Sequence of chain 1.A:
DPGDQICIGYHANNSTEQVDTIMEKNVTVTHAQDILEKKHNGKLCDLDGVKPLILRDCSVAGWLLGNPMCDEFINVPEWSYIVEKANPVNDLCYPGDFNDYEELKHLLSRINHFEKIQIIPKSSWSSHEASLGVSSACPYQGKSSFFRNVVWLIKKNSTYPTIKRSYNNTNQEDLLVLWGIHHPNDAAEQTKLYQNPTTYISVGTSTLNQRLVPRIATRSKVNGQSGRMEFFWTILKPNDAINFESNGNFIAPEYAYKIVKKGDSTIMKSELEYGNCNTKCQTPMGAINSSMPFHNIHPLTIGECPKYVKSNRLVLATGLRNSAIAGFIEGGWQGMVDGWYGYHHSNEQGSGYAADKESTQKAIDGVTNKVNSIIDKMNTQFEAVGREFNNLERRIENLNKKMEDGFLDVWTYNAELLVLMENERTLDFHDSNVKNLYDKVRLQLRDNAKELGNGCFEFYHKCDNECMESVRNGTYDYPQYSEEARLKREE

A protein and the small-molecule ligand that binds it are described below.
Small molecule (SMILES): CC(=O)N[C@@H]1[C@@H](O)[C@H](O)[C@@H](CO)O[C@H]1O

Sequence of chain 2.A:
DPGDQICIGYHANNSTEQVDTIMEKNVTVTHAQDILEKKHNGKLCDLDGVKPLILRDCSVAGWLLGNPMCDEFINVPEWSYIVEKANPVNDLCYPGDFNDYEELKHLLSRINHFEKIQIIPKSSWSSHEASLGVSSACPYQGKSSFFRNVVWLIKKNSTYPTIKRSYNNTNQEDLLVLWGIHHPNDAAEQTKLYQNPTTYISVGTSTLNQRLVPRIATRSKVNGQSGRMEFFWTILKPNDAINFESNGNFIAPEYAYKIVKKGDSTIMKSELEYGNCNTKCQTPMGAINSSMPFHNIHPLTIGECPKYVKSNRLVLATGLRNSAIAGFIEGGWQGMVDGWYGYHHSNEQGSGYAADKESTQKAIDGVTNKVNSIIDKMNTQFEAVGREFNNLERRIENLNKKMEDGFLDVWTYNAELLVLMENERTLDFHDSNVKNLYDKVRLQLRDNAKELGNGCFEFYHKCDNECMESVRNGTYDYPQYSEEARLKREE

Binding-site contacts:
Ligand atom C8 contacts residue ASP252 of chain 2.A at 3.8 Å.
Ligand atom C8 contacts residue ALA253 of chain 2.A at 3.9 Å (hydrophobic).
Ligand atom C6 contacts residue SO41 of chain 2.J at 3.6 Å.
Ligand atom C3 contacts residue ASN251 of chain 2.A at 4.1 Å.
Ligand atom O6 contacts residue SO41 of chain 2.J at 3.8 Å.
Ligand atom C5 contacts residue SO41 of chain 2.J at 4.2 Å.
Ligand atom C3 contacts residue ASN180 of chain 2.A at 3.8 Å.
Ligand atom N2 contacts residue ASN251 of chain 2.A at 3.5 Å (h-bond).
Ligand atom C5 contacts residue ASN180 of chain 2.A at 3.6 Å.
Ligand atom C4 contacts residue SO41 of chain 2.J at 3.2 Å.
Ligand atom O5 contacts residue ASN180 of chain 2.A at 2.3 Å (h-bond).
Ligand atom C8 contacts residue ASN251 of chain 2.A at 4.2 Å.
Ligand atom O4 contacts residue ASN251 of chain 2.A at 4.1 Å.
Ligand atom C7 contacts residue ASN180 of chain 2.A at 4.1 Å.
Ligand atom C5 contacts residue ASN251 of chain 2.A at 4.0 Å.
Ligand atom C3 contacts residue SO41 of chain 2.J at 4.3 Å.
Ligand atom C2 contacts residue ASN180 of chain 2.A at 2.5 Å.
Ligand atom C1 contacts residue ASN180 of chain 2.A at 1.4 Å.
Ligand atom C1 contacts residue ASN251 of chain 2.A at 4.2 Å.
Ligand atom C7 contacts residue ASN251 of chain 2.A at 4.2 Å.
Ligand atom C2 contacts residue ASN251 of chain 2.A at 4.2 Å.
Ligand atom O3 contacts residue SO41 of chain 2.J at 4.1 Å.
Ligand atom C4 contacts residue ASN251 of chain 2.A at 4.4 Å.
Ligand atom N2 contacts residue ASN180 of chain 2.A at 3.0 Å (h-bond).
Ligand atom C8 contacts residue SER232 of chain 1.A at 4.0 Å.
Ligand atom C4 contacts residue ASN180 of chain 2.A at 4.2 Å.
Ligand atom N2 contacts residue ALA253 of chain 2.A at 4.4 Å.
Ligand atom O4 contacts residue SO41 of chain 2.J at 2.3 Å (h-bond).